Binding-site contacts:
Ligand atom C contacts residue PHE1 of chain 1.R at 1.4 Å (hydrophobic).
Ligand atom CD contacts residue LEU189 of chain 1.C at 4.0 Å (hydrophobic).
Ligand atom O contacts residue PHQ1 of chain 1.S at 4.5 Å.
Ligand atom CD contacts residue PHQ1 of chain 1.S at 2.5 Å.
Ligand atom CG contacts residue LEU189 of chain 1.C at 4.4 Å (hydrophobic).
Ligand atom CA contacts residue PHQ1 of chain 1.S at 2.5 Å.
Ligand atom CD contacts residue PHE1 of chain 1.R at 3.3 Å (hydrophobic).
Ligand atom N contacts residue PHQ1 of chain 1.S at 1.3 Å.
Ligand atom CB contacts residue LEU30 of chain 1.C at 3.9 Å (hydrophobic).
Ligand atom O contacts residue MET355 of chain 1.C at 3.4 Å.
Ligand atom CB contacts residue VAL27 of chain 1.C at 3.8 Å (hydrophobic).
Ligand atom O contacts residue TYR52 of chain 1.C at 2.6 Å (h-bond).
Ligand atom CG contacts residue PRO26 of chain 1.C at 3.9 Å (hydrophobic).
Ligand atom CB contacts residue PHE1 of chain 1.R at 3.3 Å (hydrophobic).
Ligand atom CG contacts residue PHQ1 of chain 1.S at 3.7 Å.
Ligand atom CD contacts residue MET186 of chain 1.C at 4.0 Å (hydrophobic).
Ligand atom CA contacts residue PHE1 of chain 1.R at 2.4 Å (hydrophobic).
Ligand atom CB contacts residue PHQ1 of chain 1.S at 3.6 Å.
Ligand atom O contacts residue PHE1 of chain 1.R at 2.3 Å (h-bond).
Ligand atom C contacts residue TYR52 of chain 1.C at 3.7 Å (hydrophobic).
Ligand atom O contacts residue LEU30 of chain 1.C at 4.0 Å.
Ligand atom C contacts residue PHQ1 of chain 1.S at 3.4 Å.
Ligand atom CG contacts residue PHE1 of chain 1.R at 3.3 Å (hydrophobic).
Ligand atom N contacts residue PHE1 of chain 1.R at 2.8 Å (h-bond).
Ligand atom CB contacts residue PRO26 of chain 1.C at 4.4 Å (hydrophobic).
Ligand atom C contacts residue MET355 of chain 1.C at 3.9 Å (hydrophobic).

Sequence of chain 1.C:
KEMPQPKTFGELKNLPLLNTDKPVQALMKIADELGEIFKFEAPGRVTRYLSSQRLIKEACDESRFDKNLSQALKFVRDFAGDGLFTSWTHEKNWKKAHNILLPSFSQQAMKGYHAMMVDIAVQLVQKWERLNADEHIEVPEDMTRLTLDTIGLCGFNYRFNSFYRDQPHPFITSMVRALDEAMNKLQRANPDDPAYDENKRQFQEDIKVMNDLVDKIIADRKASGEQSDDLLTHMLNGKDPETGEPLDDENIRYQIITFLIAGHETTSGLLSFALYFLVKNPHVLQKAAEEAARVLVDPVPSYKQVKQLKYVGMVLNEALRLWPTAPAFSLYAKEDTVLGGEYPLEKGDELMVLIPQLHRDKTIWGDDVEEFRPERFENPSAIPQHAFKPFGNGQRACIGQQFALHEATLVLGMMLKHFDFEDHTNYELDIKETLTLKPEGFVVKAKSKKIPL

The protein below binds the small molecule below.
Small molecule (SMILES): O=C(O)[C@@H]1CCCN1